This protein binds this small molecule.
Small molecule (SMILES): CC(=O)Nc1ccc(NC(C)=O)cc1

Binding-site contacts:
Ligand atom NA contacts residue ALA7 of chain 1.D at 3.9 Å.
Ligand atom OB contacts residue CYS11 of chain 1.D at 3.5 Å (h-bond).
Ligand atom CD contacts residue ALA7 of chain 1.D at 3.5 Å (hydrophobic).
Ligand atom NB contacts residue CYS4 of chain 1.D at 3.6 Å.
Ligand atom CG contacts residue ALA7 of chain 1.D at 4.4 Å (hydrophobic).
Ligand atom OA contacts residue CYS4 of chain 1.D at 3.4 Å (h-bond).
Ligand atom CF contacts residue ALA7 of chain 1.D at 4.0 Å (hydrophobic).
Ligand atom OA contacts residue ALA7 of chain 1.D at 4.5 Å.
Ligand atom CE contacts residue ALA7 of chain 1.D at 3.7 Å (hydrophobic).
Ligand atom CH contacts residue CYS11 of chain 1.D at 1.9 Å (hydrophobic).
Ligand atom CJ contacts residue CYS4 of chain 1.D at 2.8 Å (hydrophobic).
Ligand atom NA contacts residue CYS11 of chain 1.D at 3.4 Å (h-bond).
Ligand atom CK contacts residue CYS4 of chain 1.D at 1.9 Å (hydrophobic).
Ligand atom CA contacts residue ALA7 of chain 1.D at 4.4 Å (hydrophobic).
Ligand atom CC contacts residue ALA7 of chain 1.D at 4.1 Å (hydrophobic).
Ligand atom CG contacts residue CYS11 of chain 1.D at 2.8 Å (hydrophobic).
Ligand atom CA contacts residue ALA8 of chain 1.D at 4.3 Å (hydrophobic).

Sequence of chain 1.D:
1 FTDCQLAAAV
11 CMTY